Sequence of chain 2.P:
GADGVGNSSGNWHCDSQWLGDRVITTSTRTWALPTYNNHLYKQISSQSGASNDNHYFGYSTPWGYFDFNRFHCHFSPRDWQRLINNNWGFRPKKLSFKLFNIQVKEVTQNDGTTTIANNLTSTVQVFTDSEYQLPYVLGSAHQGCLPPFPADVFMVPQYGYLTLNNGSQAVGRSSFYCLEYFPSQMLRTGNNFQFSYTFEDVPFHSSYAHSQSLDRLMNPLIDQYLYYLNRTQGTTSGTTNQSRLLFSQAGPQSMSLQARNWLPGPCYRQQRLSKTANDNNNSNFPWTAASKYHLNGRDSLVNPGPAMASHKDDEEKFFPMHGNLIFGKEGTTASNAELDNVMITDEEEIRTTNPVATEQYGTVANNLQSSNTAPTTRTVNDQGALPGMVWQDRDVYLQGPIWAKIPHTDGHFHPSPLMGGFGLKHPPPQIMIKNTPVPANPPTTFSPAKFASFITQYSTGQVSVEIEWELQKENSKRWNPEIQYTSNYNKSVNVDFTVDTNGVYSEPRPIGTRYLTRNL

A small-molecule ligand and the protein it binds are described below.
Small molecule (SMILES): Nc1ncnc2c1ncn2[C@H]1C[C@H](O)[C@@H](COP(=O)(O)O)O1

Binding-site contacts:
Ligand atom C8 contacts residue PRO419 of chain 2.P at 4.3 Å (hydrophobic).
Ligand atom N6 contacts residue PRO631 of chain 2.P at 3.9 Å.
Ligand atom N6 contacts residue PHE638 of chain 2.P at 3.8 Å.
Ligand atom C6 contacts residue PRO631 of chain 2.P at 4.0 Å (hydrophobic).
Ligand atom N9 contacts residue PRO419 of chain 2.P at 4.2 Å.
Ligand atom N3 contacts residue PRO419 of chain 2.P at 4.3 Å.
Ligand atom C1' contacts residue HIS630 of chain 2.P at 4.0 Å.
Ligand atom C6 contacts residue SER632 of chain 2.P at 4.3 Å.
Ligand atom N1 contacts residue GLY639 of chain 2.P at 2.9 Å (h-bond).
Ligand atom O4' contacts residue HIS630 of chain 2.P at 4.4 Å.
Ligand atom N1 contacts residue ILE622 of chain 2.P at 4.4 Å.
Ligand atom C2 contacts residue PRO419 of chain 2.P at 4.4 Å (hydrophobic).
Ligand atom C5 contacts residue PRO631 of chain 2.P at 4.4 Å (hydrophobic).
Ligand atom N6 contacts residue VAL418 of chain 2.P at 3.6 Å.
Ligand atom O2P contacts residue HIS628 of chain 2.P at 4.3 Å.
Ligand atom N6 contacts residue GLY639 of chain 2.P at 2.8 Å (h-bond).
Ligand atom C5 contacts residue SER632 of chain 2.P at 4.3 Å.
Ligand atom N7 contacts residue HIS630 of chain 2.P at 4.1 Å.
Ligand atom N6 contacts residue GLY637 of chain 2.P at 4.1 Å.
Ligand atom N1 contacts residue PRO631 of chain 2.P at 4.2 Å.
Ligand atom C4 contacts residue PRO419 of chain 2.P at 4.2 Å (hydrophobic).
Ligand atom C2 contacts residue GLY639 of chain 2.P at 3.7 Å.
Ligand atom N6 contacts residue SER632 of chain 2.P at 3.9 Å.
Ligand atom N9 contacts residue HIS630 of chain 2.P at 4.2 Å.
Ligand atom O4' contacts residue PRO631 of chain 2.P at 3.8 Å.
Ligand atom C2' contacts residue PRO419 of chain 2.P at 4.0 Å (hydrophobic).
Ligand atom C6 contacts residue PRO419 of chain 2.P at 4.4 Å (hydrophobic).
Ligand atom O5' contacts residue PRO631 of chain 2.P at 4.1 Å.
Ligand atom C8 contacts residue HIS630 of chain 2.P at 3.4 Å.
Ligand atom N6 contacts residue PRO633 of chain 2.P at 4.2 Å.
Ligand atom C6 contacts residue GLY639 of chain 2.P at 3.7 Å.
Ligand atom N7 contacts residue PRO419 of chain 2.P at 4.4 Å.
Ligand atom O5' contacts residue PHE629 of chain 2.P at 4.2 Å.
Ligand atom C6 contacts residue VAL418 of chain 2.P at 3.8 Å (hydrophobic).
Ligand atom C5 contacts residue PRO419 of chain 2.P at 4.2 Å (hydrophobic).
Ligand atom N1 contacts residue VAL418 of chain 2.P at 3.8 Å.
Ligand atom C4 contacts residue PRO631 of chain 2.P at 4.4 Å (hydrophobic).
Ligand atom O2P contacts residue PHE629 of chain 2.P at 4.0 Å.
Ligand atom O2P contacts residue PRO631 of chain 2.P at 3.8 Å.
Ligand atom N7 contacts residue SER632 of chain 2.P at 3.8 Å.